Binding-site contacts:
Ligand atom O5 contacts residue PRO35 of chain 1.B at 4.0 Å.
Ligand atom C1 contacts residue ASN73 of chain 3.B at 1.5 Å.
Ligand atom C7 contacts residue ASN73 of chain 3.B at 3.6 Å.
Ligand atom C4 contacts residue ASN73 of chain 3.B at 4.3 Å.
Ligand atom O6 contacts residue PRO35 of chain 1.B at 4.0 Å.
Ligand atom C3 contacts residue ASN73 of chain 3.B at 3.8 Å.
Ligand atom O5 contacts residue ASN73 of chain 3.B at 2.5 Å (h-bond).
Ligand atom N2 contacts residue ASN73 of chain 3.B at 2.8 Å (h-bond).
Ligand atom C2 contacts residue ASN73 of chain 3.B at 2.4 Å.
Ligand atom O7 contacts residue ASN73 of chain 3.B at 4.1 Å.
Ligand atom C5 contacts residue ASN73 of chain 3.B at 3.7 Å.

Sequence of chain 1.B:
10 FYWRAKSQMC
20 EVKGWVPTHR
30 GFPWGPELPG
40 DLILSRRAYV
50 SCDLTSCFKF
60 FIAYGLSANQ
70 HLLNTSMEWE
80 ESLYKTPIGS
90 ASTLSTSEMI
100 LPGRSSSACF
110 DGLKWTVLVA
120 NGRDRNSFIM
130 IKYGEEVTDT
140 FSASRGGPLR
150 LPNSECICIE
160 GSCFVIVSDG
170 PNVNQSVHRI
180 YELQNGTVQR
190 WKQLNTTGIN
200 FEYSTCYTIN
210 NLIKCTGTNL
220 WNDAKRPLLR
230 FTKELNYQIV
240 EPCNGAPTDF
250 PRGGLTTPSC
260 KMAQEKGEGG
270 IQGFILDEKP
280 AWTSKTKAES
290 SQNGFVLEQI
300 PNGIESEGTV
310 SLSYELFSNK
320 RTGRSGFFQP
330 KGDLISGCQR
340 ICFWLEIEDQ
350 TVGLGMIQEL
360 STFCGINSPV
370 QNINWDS

The protein below binds the small molecule below.
Small molecule (SMILES): CC(=O)N[C@@H]1[C@@H](O)[C@H](O)[C@@H](CO)O[C@H]1O

Sequence of chain 3.B:
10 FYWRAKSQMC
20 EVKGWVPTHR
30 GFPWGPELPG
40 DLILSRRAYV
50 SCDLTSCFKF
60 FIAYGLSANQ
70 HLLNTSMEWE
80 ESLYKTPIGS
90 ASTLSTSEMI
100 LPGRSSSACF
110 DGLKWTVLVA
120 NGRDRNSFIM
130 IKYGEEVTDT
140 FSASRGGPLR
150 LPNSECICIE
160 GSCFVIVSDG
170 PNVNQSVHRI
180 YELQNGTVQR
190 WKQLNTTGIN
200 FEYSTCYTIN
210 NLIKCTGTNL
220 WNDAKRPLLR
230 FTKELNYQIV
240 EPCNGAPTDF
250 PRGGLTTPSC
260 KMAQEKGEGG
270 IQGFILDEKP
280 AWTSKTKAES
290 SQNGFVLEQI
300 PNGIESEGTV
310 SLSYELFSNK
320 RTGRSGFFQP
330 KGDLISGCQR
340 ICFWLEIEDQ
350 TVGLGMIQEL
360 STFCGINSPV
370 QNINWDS